Binding-site contacts:
Ligand atom C3P contacts residue ILE237 of chain 1.I at 3.5 Å (hydrophobic).
Ligand atom CAG contacts residue GLN301 of chain 1.I at 3.5 Å.
Ligand atom C5P contacts residue ALA235 of chain 1.I at 3.6 Å (hydrophobic).
Ligand atom O2' contacts residue LYS240 of chain 1.I at 3.0 Å (salt-bridge).
Ligand atom C3P contacts residue ALA235 of chain 1.I at 3.4 Å (hydrophobic).
Ligand atom OAK contacts residue ILE327 of chain 1.I at 3.0 Å (h-bond).
Ligand atom OAD contacts residue GLY297 of chain 1.I at 3.5 Å.
Ligand atom O5P contacts residue LEU239 of chain 1.I at 3.1 Å.
Ligand atom O9A contacts residue LYS240 of chain 1.I at 2.9 Å (salt-bridge).
Ligand atom OAD contacts residue ILE237 of chain 1.I at 2.5 Å (h-bond).
Ligand atom OAK contacts residue GLN418 of chain 1.I at 3.4 Å (h-bond).
Ligand atom C6A contacts residue ILE237 of chain 1.I at 3.5 Å (hydrophobic).
Ligand atom N3A contacts residue PHE434 of chain 1.I at 3.5 Å.
Ligand atom N1A contacts residue ILE237 of chain 1.I at 3.2 Å (h-bond).
Ligand atom O8A contacts residue HIS224 of chain 1.I at 2.6 Å (h-bond).
Ligand atom C4A contacts residue PHE434 of chain 1.I at 3.6 Å (hydrophobic).
Ligand atom C6P contacts residue ALA235 of chain 1.I at 3.5 Å (hydrophobic).
Ligand atom N7A contacts residue ALA235 of chain 1.I at 3.3 Å.
Ligand atom OAL contacts residue PHE252 of chain 1.I at 3.2 Å.
Ligand atom N8P contacts residue PHE434 of chain 1.I at 3.3 Å.
Ligand atom CAC contacts residue ILE237 of chain 1.I at 3.5 Å (hydrophobic).
Ligand atom C7P contacts residue PHE434 of chain 1.I at 3.4 Å (hydrophobic).
Ligand atom O5A contacts residue TYR227 of chain 1.I at 2.8 Å (h-bond).
Ligand atom OAL contacts residue ARG256 of chain 1.I at 2.8 Å.
Ligand atom OAD contacts residue GLY298 of chain 1.I at 3.1 Å (h-bond).
Ligand atom CAJ contacts residue GLU191 of chain 1.I at 3.4 Å.
Ligand atom CAB contacts residue ILE237 of chain 1.I at 3.4 Å (hydrophobic).
Ligand atom OAL contacts residue GLU191 of chain 1.I at 2.6 Å (salt-bridge).
Ligand atom OAD contacts residue GLY236 of chain 1.I at 3.1 Å.
Ligand atom CAE contacts residue GLU191 of chain 1.I at 3.4 Å.
Ligand atom OAK contacts residue GLY329 of chain 1.I at 2.8 Å (h-bond).
Ligand atom O4' contacts residue ARG187 of chain 1.I at 3.4 Å.
Ligand atom O7A contacts residue LYS240 of chain 1.I at 3.5 Å (salt-bridge).
Ligand atom N6A contacts residue ALA235 of chain 1.I at 2.7 Å (h-bond).
Ligand atom CAI contacts residue ARG256 of chain 1.I at 3.3 Å.
Ligand atom CAE contacts residue ILE237 of chain 1.I at 3.4 Å (hydrophobic).
Ligand atom N4P contacts residue ALA235 of chain 1.I at 2.6 Å (h-bond).
Ligand atom N6A contacts residue ILE237 of chain 1.I at 3.0 Å (h-bond).
Ligand atom N1A contacts residue ASN238 of chain 1.I at 3.4 Å.
Ligand atom N1A contacts residue LEU239 of chain 1.I at 3.1 Å (h-bond).

Sequence of chain 1.F:
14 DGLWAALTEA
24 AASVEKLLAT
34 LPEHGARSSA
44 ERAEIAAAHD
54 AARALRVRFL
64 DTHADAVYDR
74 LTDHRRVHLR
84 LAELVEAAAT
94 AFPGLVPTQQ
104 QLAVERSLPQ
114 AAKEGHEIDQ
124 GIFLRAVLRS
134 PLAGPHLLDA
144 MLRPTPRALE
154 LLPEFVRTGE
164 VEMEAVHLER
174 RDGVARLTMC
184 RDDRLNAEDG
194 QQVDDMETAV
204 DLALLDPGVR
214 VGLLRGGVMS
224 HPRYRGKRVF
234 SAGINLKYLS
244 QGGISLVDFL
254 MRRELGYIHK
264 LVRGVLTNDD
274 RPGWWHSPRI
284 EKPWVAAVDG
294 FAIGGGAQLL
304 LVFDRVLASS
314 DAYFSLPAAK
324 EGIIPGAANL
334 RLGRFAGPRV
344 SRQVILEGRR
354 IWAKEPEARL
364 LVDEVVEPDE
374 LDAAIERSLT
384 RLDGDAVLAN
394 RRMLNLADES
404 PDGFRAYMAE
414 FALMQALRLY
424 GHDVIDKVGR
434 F

The protein below binds the small molecule below.
Small molecule (SMILES): CC(C)(CO[P](=O)(O)O[P](=O)(O)OC[C@H]1O[C@@H](n2cnc3c(N)ncnc32)[C@H](O)[C@@H]1OP(=O)(O)O)[C@@H](O)C(=O)NCCC(=O)NCCNC(=O)Cc1cc(O)cc(O)c1

Sequence of chain 1.I:
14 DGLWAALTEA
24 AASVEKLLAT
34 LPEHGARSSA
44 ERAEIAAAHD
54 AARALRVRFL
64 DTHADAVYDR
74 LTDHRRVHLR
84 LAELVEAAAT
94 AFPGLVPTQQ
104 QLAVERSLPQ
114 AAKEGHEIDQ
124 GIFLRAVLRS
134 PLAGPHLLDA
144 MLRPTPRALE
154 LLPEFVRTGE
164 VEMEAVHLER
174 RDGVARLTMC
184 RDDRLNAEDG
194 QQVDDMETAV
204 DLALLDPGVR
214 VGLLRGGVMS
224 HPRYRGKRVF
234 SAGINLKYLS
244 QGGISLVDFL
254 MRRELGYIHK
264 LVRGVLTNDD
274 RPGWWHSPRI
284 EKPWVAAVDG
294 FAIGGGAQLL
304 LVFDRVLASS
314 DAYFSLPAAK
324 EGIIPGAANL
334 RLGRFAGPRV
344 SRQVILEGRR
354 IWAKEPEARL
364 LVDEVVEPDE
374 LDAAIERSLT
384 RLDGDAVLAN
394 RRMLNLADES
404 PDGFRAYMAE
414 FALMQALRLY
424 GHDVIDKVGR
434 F